Sequence of chain 1.C:
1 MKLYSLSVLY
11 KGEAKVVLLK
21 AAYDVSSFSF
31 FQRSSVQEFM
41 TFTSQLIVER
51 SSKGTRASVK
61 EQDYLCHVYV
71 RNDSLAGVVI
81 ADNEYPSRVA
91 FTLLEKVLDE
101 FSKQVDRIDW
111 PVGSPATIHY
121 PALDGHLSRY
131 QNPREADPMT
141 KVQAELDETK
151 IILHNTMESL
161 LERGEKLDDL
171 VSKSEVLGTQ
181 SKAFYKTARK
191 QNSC

This protein binds this small molecule.
Small molecule (SMILES): C/C=C(\C)CC/C=C(\C)CCC=C(C)C

Sequence of chain 1.B:
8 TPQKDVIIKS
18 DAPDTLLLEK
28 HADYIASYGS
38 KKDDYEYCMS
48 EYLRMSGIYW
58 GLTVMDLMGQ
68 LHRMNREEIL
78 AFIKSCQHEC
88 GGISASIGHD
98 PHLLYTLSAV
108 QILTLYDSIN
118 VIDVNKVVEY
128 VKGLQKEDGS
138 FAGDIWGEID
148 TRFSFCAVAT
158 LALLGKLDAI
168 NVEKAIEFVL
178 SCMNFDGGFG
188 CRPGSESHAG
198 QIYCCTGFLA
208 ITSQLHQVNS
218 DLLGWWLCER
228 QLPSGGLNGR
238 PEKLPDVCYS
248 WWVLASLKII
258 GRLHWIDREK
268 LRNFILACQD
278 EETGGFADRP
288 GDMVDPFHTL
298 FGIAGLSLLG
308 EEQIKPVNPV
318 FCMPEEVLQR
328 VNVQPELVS

Binding-site contacts:
Ligand atom C6 contacts residue TYR35 of chain 1.B at 3.8 Å (hydrophobic).
Ligand atom C8 contacts residue GLY54 of chain 1.B at 3.7 Å.
Ligand atom C3 contacts residue CMT195 of chain 1.C at 3.8 Å.
Ligand atom C4 contacts residue CMT195 of chain 1.C at 4.2 Å.
Ligand atom C7 contacts residue TYR35 of chain 1.B at 3.6 Å (hydrophobic).
Ligand atom C10 contacts residue ARG51 of chain 1.B at 3.7 Å.
Ligand atom C15 contacts residue ILE32 of chain 1.B at 4.0 Å (hydrophobic).
Ligand atom C4 contacts residue PHE294 of chain 1.B at 3.4 Å (hydrophobic).
Ligand atom C10 contacts residue GLY54 of chain 1.B at 3.9 Å.
Ligand atom C1 contacts residue PHE294 of chain 1.B at 3.8 Å (hydrophobic).
Ligand atom C2 contacts residue CMT195 of chain 1.C at 2.8 Å.
Ligand atom C4 contacts residue ASP292 of chain 1.B at 4.4 Å.
Ligand atom C3 contacts residue TRP57 of chain 1.B at 4.2 Å (hydrophobic).
Ligand atom C9 contacts residue PRO293 of chain 1.B at 4.5 Å (hydrophobic).
Ligand atom C1 contacts residue CMT195 of chain 1.C at 1.8 Å.
Ligand atom C4 contacts residue TRP57 of chain 1.B at 3.6 Å (hydrophobic).
Ligand atom C5 contacts residue SER47 of chain 1.B at 4.3 Å.
Ligand atom C12 contacts residue GLY54 of chain 1.B at 4.3 Å.
Ligand atom C13 contacts residue ILE55 of chain 1.B at 4.1 Å (hydrophobic).
Ligand atom C10 contacts residue SER47 of chain 1.B at 4.3 Å.
Ligand atom C9 contacts residue GLY54 of chain 1.B at 3.4 Å.
Ligand atom C12 contacts residue ILE55 of chain 1.B at 3.5 Å (hydrophobic).
Ligand atom C14 contacts residue ILE55 of chain 1.B at 3.7 Å (hydrophobic).
Ligand atom C6 contacts residue SER47 of chain 1.B at 3.8 Å.
Ligand atom C7 contacts residue PRO293 of chain 1.B at 4.1 Å (hydrophobic).
Ligand atom C7 contacts residue GLY54 of chain 1.B at 4.3 Å.
Ligand atom C8 contacts residue TYR35 of chain 1.B at 3.9 Å (hydrophobic).
Ligand atom C11 contacts residue TYR35 of chain 1.B at 3.5 Å (hydrophobic).
Ligand atom C2 contacts residue TRP57 of chain 1.B at 4.2 Å (hydrophobic).
Ligand atom C9 contacts residue ILE55 of chain 1.B at 4.1 Å (hydrophobic).
Ligand atom C9 contacts residue TYR35 of chain 1.B at 3.9 Å (hydrophobic).
Ligand atom C4 contacts residue PRO293 of chain 1.B at 3.9 Å (hydrophobic).
Ligand atom C11 contacts residue ARG51 of chain 1.B at 4.1 Å.
Ligand atom C11 contacts residue GLY54 of chain 1.B at 4.5 Å.
Ligand atom C15 contacts residue TYR35 of chain 1.B at 3.8 Å (hydrophobic).
Ligand atom C12 contacts residue ARG51 of chain 1.B at 4.4 Å.
Ligand atom C5 contacts residue TYR35 of chain 1.B at 3.3 Å (hydrophobic).
Ligand atom C1 contacts residue TRP57 of chain 1.B at 3.7 Å (hydrophobic).
Ligand atom C2 contacts residue LEU50 of chain 1.B at 4.3 Å (hydrophobic).
Ligand atom C6 contacts residue LEU50 of chain 1.B at 4.3 Å (hydrophobic).